The protein below binds the small molecule below.
Small molecule (SMILES): O[C@H]1[C@H](O)[C@@H](O)C[C@H](O)[C@@H]1Cn1cc(CCCOCC23CC4CC(CC(C4)C2)C3)nn1

Sequence of chain 1.A:
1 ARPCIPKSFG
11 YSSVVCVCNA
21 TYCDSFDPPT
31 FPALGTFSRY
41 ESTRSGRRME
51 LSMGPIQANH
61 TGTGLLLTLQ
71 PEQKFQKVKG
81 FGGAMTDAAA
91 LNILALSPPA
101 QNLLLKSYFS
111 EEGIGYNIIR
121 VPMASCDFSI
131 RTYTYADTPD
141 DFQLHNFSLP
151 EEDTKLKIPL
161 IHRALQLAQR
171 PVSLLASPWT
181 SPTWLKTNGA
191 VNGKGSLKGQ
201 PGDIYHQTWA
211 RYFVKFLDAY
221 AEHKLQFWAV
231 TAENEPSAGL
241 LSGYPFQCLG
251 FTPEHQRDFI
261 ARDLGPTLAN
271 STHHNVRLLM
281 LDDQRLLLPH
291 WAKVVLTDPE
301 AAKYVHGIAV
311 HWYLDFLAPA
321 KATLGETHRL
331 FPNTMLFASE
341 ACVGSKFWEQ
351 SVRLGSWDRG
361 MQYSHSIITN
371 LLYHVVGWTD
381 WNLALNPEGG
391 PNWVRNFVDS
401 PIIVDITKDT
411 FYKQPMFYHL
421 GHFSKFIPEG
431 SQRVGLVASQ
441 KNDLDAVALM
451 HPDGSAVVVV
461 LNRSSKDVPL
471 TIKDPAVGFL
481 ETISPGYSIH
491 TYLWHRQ

Binding-site contacts:
Ligand atom O31 contacts residue PHE246 of chain 1.B at 3.4 Å.
Ligand atom C3 contacts residue GLU340 of chain 1.B at 2.5 Å.
Ligand atom O30 contacts residue TRP179 of chain 1.B at 3.4 Å (h-bond).
Ligand atom C13 contacts residue PHE347 of chain 1.A at 3.8 Å (hydrophobic).
Ligand atom O31 contacts residue ASP127 of chain 1.B at 2.7 Å (salt-bridge).
Ligand atom C2 contacts residue GLU340 of chain 1.B at 1.4 Å.
Ligand atom O32 contacts residue TRP381 of chain 1.B at 2.9 Å (h-bond).
Ligand atom O28 contacts residue GLU340 of chain 1.B at 3.5 Å (salt-bridge).
Ligand atom C13 contacts residue TYR313 of chain 1.B at 3.6 Å (hydrophobic).
Ligand atom C26 contacts residue TYR313 of chain 1.B at 3.1 Å (hydrophobic).
Ligand atom C23 contacts residue GLN284 of chain 1.B at 3.7 Å.
Ligand atom C1 contacts residue GLU340 of chain 1.B at 2.3 Å.
Ligand atom C4 contacts residue GLU340 of chain 1.B at 2.9 Å.
Ligand atom C5 contacts residue ASP127 of chain 1.B at 3.5 Å.
Ligand atom C6 contacts residue TRP381 of chain 1.B at 3.6 Å (hydrophobic).
Ligand atom C5 contacts residue GLU340 of chain 1.B at 3.4 Å.
Ligand atom C4 contacts residue ASP127 of chain 1.B at 3.7 Å.
Ligand atom N10 contacts residue ASN396 of chain 1.B at 3.4 Å (h-bond).
Ligand atom O32 contacts residue ASP127 of chain 1.B at 2.5 Å (salt-bridge).
Ligand atom C6 contacts residue GLU340 of chain 1.B at 2.9 Å.
Ligand atom N9 contacts residue ASN396 of chain 1.B at 2.8 Å (h-bond).
Ligand atom O30 contacts residue GLU340 of chain 1.B at 2.7 Å (salt-bridge).
Ligand atom C7 contacts residue CYS342 of chain 1.B at 3.5 Å (hydrophobic).
Ligand atom C2 contacts residue TYR313 of chain 1.B at 3.8 Å (hydrophobic).
Ligand atom C2 contacts residue GLU235 of chain 1.B at 3.4 Å.
Ligand atom C1 contacts residue TYR313 of chain 1.B at 3.6 Å (hydrophobic).
Ligand atom O28 contacts residue TYR313 of chain 1.B at 2.8 Å (h-bond).
Ligand atom C14 contacts residue TYR313 of chain 1.B at 3.6 Å (hydrophobic).
Ligand atom O30 contacts residue ASN234 of chain 1.B at 2.9 Å (h-bond).
Ligand atom O32 contacts residue PHE128 of chain 1.B at 3.3 Å.
Ligand atom N8 contacts residue ASN396 of chain 1.B at 3.7 Å.
Ligand atom O31 contacts residue TRP179 of chain 1.B at 2.9 Å (h-bond).
Ligand atom C12 contacts residue TYR313 of chain 1.B at 3.2 Å (hydrophobic).
Ligand atom C4 contacts residue TRP381 of chain 1.B at 3.7 Å (hydrophobic).
Ligand atom O30 contacts residue GLU235 of chain 1.B at 3.8 Å.
Ligand atom C22 contacts residue PHE316 of chain 1.A at 3.8 Å (hydrophobic).
Ligand atom C5 contacts residue TRP381 of chain 1.B at 3.6 Å (hydrophobic).
Ligand atom O32 contacts residue ASN396 of chain 1.B at 3.7 Å.
Ligand atom C11 contacts residue TYR313 of chain 1.B at 3.4 Å (hydrophobic).
Ligand atom O31 contacts residue TRP381 of chain 1.B at 3.7 Å.

Sequence of chain 1.B:
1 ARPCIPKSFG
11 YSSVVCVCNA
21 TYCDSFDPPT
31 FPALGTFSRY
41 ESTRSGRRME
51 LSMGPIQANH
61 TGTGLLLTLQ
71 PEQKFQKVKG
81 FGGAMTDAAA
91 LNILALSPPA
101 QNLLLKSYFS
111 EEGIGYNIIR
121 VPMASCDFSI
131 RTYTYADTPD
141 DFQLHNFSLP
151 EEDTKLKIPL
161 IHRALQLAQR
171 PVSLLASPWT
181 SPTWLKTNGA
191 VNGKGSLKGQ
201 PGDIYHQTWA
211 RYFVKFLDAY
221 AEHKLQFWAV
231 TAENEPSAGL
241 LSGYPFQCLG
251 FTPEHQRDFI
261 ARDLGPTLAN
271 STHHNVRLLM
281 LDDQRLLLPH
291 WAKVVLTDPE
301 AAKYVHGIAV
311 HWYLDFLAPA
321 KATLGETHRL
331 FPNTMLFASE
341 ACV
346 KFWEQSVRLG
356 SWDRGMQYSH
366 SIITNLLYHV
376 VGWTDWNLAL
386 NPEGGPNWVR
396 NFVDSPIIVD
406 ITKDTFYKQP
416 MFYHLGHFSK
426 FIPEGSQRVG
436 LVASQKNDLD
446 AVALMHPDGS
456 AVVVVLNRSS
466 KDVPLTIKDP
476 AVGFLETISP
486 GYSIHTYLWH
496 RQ